Sequence of chain 2.A:
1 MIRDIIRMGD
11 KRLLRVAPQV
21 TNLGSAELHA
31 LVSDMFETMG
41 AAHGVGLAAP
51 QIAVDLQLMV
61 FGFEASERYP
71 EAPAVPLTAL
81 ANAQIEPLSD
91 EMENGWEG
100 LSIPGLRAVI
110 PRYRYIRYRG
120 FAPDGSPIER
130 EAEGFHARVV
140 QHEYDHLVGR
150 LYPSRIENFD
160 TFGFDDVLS

Binding-site contacts:
Ligand atom CA contacts residue GLY98 of chain 2.A at 3.7 Å.
Ligand atom CB contacts residue LEU100 of chain 2.A at 3.4 Å (hydrophobic).
Ligand atom N contacts residue FME1 of chain 2.H at 1.3 Å.
Ligand atom OXT contacts residue FME1 of chain 2.H at 3.7 Å.
Ligand atom C contacts residue TYR69 of chain 2.A at 3.1 Å (hydrophobic).
Ligand atom N contacts residue CSD99 of chain 2.A at 4.2 Å.
Ligand atom CA contacts residue FME1 of chain 2.H at 2.4 Å.
Ligand atom OXT contacts residue GLU97 of chain 2.A at 4.2 Å.
Ligand atom C contacts residue GLY98 of chain 2.A at 3.7 Å.
Ligand atom N contacts residue GLY98 of chain 2.A at 2.9 Å (h-bond).
Ligand atom O contacts residue ARG68 of chain 2.A at 3.6 Å.
Ligand atom O contacts residue GLY98 of chain 2.A at 4.3 Å.
Ligand atom C contacts residue ARG68 of chain 2.A at 4.1 Å.
Ligand atom OXT contacts residue TYR69 of chain 2.A at 2.2 Å (h-bond).
Ligand atom OXT contacts residue GLY98 of chain 2.A at 3.2 Å (h-bond).
Ligand atom CB contacts residue FME1 of chain 2.H at 3.4 Å.
Ligand atom CA contacts residue ARG68 of chain 2.A at 3.5 Å.
Ligand atom O contacts residue TYR69 of chain 2.A at 3.4 Å (h-bond).
Ligand atom CB contacts residue ARG68 of chain 2.A at 3.0 Å.
Ligand atom CB contacts residue CSD99 of chain 2.A at 4.1 Å.
Ligand atom C contacts residue FME1 of chain 2.H at 3.5 Å.
Ligand atom CB contacts residue GLY98 of chain 2.A at 4.0 Å.

A protein and the small-molecule ligand that binds it are described below.
Small molecule (SMILES): C[C@H](N)C(=O)O